A protein and the small-molecule ligand that binds it are described below.
Small molecule (SMILES): CC(=O)N[C@H]1[C@H](O[C@H]2[C@H](O)[C@@H](NC(C)=O)CO[C@@H]2CO)O[C@H](CO)[C@@H](O[C@@H]2O[C@H](CO)[C@@H](O)[C@H](O[C@@H]3O[C@H](CO)[C@@H](O)[C@H](O)[C@@H]3O)[C@@H]2O)[C@@H]1O

Sequence of chain 1.B:
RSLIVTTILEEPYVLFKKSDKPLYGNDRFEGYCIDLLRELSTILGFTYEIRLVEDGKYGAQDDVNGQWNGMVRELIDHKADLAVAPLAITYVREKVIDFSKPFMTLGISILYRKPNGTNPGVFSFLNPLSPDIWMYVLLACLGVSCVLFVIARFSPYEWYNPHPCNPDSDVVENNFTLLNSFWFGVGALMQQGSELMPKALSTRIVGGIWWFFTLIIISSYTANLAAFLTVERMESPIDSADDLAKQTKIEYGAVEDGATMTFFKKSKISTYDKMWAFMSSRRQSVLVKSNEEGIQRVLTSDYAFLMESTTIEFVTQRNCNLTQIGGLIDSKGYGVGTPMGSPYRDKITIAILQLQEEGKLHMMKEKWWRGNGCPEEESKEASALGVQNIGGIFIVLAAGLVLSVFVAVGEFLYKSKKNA

Binding-site contacts:
Ligand atom C2 contacts residue THR548 of chain 1.B at 4.4 Å.
Ligand atom C1 contacts residue ASN546 of chain 1.B at 1.4 Å.
Ligand atom C8 contacts residue ASP732 of chain 1.B at 4.4 Å.
Ligand atom C7 contacts residue ASN546 of chain 1.B at 3.2 Å.
Ligand atom C2 contacts residue ASN546 of chain 1.B at 2.4 Å.
Ligand atom C5 contacts residue ARG543 of chain 1.B at 4.1 Å.
Ligand atom O7 contacts residue NAG1 of chain 1.G at 3.2 Å (h-bond).
Ligand atom C8 contacts residue ASN546 of chain 1.B at 4.3 Å.
Ligand atom O5 contacts residue ARG543 of chain 1.B at 3.7 Å.
Ligand atom C4 contacts residue ARG543 of chain 1.B at 3.9 Å.
Ligand atom O5 contacts residue ASN546 of chain 1.B at 2.5 Å (h-bond).
Ligand atom C5 contacts residue ASN546 of chain 1.B at 3.8 Å.
Ligand atom C7 contacts residue NAG1 of chain 1.G at 3.7 Å.
Ligand atom O6 contacts residue ARG543 of chain 1.B at 3.7 Å.
Ligand atom C1 contacts residue THR548 of chain 1.B at 3.6 Å.
Ligand atom C5 contacts residue THR730 of chain 1.B at 4.0 Å.
Ligand atom O6 contacts residue LYS544 of chain 1.B at 4.4 Å.
Ligand atom C8 contacts residue NAG1 of chain 1.G at 3.7 Å.
Ligand atom C6 contacts residue ARG543 of chain 1.B at 3.9 Å.
Ligand atom O2 contacts residue THR730 of chain 1.B at 4.2 Å.
Ligand atom O4 contacts residue THR730 of chain 1.B at 2.9 Å (h-bond).
Ligand atom O5 contacts residue THR730 of chain 1.B at 4.0 Å.
Ligand atom C6 contacts residue LEU729 of chain 1.B at 4.3 Å (hydrophobic).
Ligand atom C7 contacts residue ARG543 of chain 1.B at 4.3 Å.
Ligand atom C1 contacts residue THR730 of chain 1.B at 4.1 Å.
Ligand atom N2 contacts residue THR548 of chain 1.B at 4.2 Å.
Ligand atom O7 contacts residue ASN546 of chain 1.B at 3.5 Å (h-bond).
Ligand atom C3 contacts residue THR730 of chain 1.B at 3.3 Å.
Ligand atom C4 contacts residue THR730 of chain 1.B at 3.6 Å.
Ligand atom C4 contacts residue ASN546 of chain 1.B at 4.3 Å.
Ligand atom O3 contacts residue THR730 of chain 1.B at 3.7 Å.
Ligand atom O3 contacts residue THR730 of chain 1.B at 4.4 Å.
Ligand atom O6 contacts residue ASN546 of chain 1.B at 4.3 Å.
Ligand atom C2 contacts residue ARG543 of chain 1.B at 3.9 Å.
Ligand atom C5 contacts residue LEU729 of chain 1.B at 4.0 Å (hydrophobic).
Ligand atom O6 contacts residue LEU729 of chain 1.B at 3.6 Å.
Ligand atom C3 contacts residue ASN546 of chain 1.B at 3.7 Å.
Ligand atom O7 contacts residue ARG543 of chain 1.B at 3.3 Å (salt-bridge).
Ligand atom N2 contacts residue ASN546 of chain 1.B at 2.7 Å (h-bond).
Ligand atom O3 contacts residue ARG543 of chain 1.B at 4.3 Å.